Binding-site contacts:
Ligand atom C5 contacts residue LEU922 of chain 1.B at 4.1 Å (hydrophobic).
Ligand atom C5 contacts residue ASN717 of chain 1.B at 3.7 Å.
Ligand atom C4 contacts residue LEU922 of chain 1.B at 4.4 Å (hydrophobic).
Ligand atom C4 contacts residue ASN717 of chain 1.B at 4.2 Å.
Ligand atom O7 contacts residue LEU922 of chain 1.B at 4.2 Å.
Ligand atom C3 contacts residue ASN717 of chain 1.B at 3.8 Å.
Ligand atom C3 contacts residue LEU922 of chain 1.B at 4.3 Å (hydrophobic).
Ligand atom C2 contacts residue ASN717 of chain 1.B at 2.5 Å.
Ligand atom N2 contacts residue GLN1071 of chain 1.B at 4.0 Å.
Ligand atom C2 contacts residue GLN1071 of chain 1.B at 4.0 Å.
Ligand atom O7 contacts residue ASN717 of chain 1.B at 3.7 Å.
Ligand atom O5 contacts residue GLN1071 of chain 1.B at 3.8 Å.
Ligand atom C1 contacts residue ASN717 of chain 1.B at 1.4 Å.
Ligand atom C7 contacts residue ASN717 of chain 1.B at 3.5 Å.
Ligand atom C1 contacts residue GLN1071 of chain 1.B at 3.8 Å.
Ligand atom N2 contacts residue ASN717 of chain 1.B at 2.9 Å (h-bond).
Ligand atom O5 contacts residue ASN717 of chain 1.B at 2.4 Å (h-bond).
Ligand atom O6 contacts residue GLN926 of chain 1.B at 4.4 Å.
Ligand atom O4 contacts residue LEU922 of chain 1.B at 4.0 Å.

The small molecule below binds the protein below.
Small molecule (SMILES): CC(=O)N[C@@H]1[C@@H](O)[C@H](O)[C@@H](CO)O[C@H]1O

Sequence of chain 1.B:
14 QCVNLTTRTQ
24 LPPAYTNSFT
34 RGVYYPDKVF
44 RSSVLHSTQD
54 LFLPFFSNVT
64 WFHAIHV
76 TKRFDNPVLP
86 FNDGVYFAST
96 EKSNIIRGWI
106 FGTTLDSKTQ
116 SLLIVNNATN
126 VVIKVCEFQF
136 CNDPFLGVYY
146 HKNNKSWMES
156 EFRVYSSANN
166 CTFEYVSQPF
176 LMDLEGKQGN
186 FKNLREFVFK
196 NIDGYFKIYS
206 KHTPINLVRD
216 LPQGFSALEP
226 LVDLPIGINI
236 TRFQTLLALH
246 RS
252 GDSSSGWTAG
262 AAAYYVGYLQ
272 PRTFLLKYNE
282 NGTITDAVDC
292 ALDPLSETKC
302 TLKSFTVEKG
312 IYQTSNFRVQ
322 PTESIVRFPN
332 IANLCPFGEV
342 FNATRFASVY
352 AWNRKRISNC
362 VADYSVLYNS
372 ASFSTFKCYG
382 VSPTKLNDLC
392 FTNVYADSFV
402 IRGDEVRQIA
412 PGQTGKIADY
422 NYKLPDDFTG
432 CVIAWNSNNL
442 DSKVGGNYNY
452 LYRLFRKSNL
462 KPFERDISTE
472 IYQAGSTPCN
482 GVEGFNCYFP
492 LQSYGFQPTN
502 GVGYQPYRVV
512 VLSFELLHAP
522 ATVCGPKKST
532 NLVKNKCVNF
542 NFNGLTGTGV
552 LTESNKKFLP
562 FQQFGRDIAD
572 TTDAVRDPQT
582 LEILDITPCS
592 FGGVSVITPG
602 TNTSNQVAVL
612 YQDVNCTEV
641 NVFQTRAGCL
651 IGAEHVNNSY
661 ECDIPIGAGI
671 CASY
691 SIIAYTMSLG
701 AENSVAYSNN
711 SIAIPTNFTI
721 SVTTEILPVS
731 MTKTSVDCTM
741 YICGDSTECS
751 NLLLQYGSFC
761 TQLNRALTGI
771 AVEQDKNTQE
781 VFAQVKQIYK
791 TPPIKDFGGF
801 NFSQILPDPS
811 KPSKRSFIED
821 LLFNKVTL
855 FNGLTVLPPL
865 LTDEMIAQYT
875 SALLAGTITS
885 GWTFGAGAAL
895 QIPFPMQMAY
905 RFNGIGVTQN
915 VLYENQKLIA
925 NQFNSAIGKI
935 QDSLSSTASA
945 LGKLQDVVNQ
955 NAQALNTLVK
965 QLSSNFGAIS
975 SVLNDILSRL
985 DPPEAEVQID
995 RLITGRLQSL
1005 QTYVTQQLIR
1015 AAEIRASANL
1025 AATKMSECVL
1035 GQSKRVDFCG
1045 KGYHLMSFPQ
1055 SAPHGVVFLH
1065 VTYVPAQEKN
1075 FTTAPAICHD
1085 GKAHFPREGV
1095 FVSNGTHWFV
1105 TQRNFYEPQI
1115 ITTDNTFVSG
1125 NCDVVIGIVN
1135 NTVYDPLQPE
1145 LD